The protein below binds the small molecule below.
Small molecule (SMILES): CC[C@H](C)[C@H](NC(=O)[C@H](CCCN=C(N)N)NC(=O)[C@H](CCCN=C(N)N)NC(=O)[C@H](C)NC(=O)[C@H](CC(C)C)NC(=O)[C@H](CCCN=C(N)N)NC(=O)[C@H](C)NC(=O)[C@H](Cc1cccc2ccccc12)NC(=O)[C@H](CCCCN)NC(=O)[C@H](CCC(=O)O)NC(C)=O)C(=O)N[C@@H](C)C(N)=O

Binding-site contacts:
Ligand atom O contacts residue ARG110 of chain 1.F at 3.4 Å.
Ligand atom NH2 contacts residue ASP56 of chain 1.F at 2.8 Å (salt-bridge).
Ligand atom CD1 contacts residue THR95 of chain 1.F at 4.0 Å.
Ligand atom CB contacts residue VAL96 of chain 1.F at 3.7 Å (hydrophobic).
Ligand atom CE2 contacts residue VAL94 of chain 1.F at 4.0 Å (hydrophobic).
Ligand atom CD3 contacts residue TYR114 of chain 1.F at 3.6 Å (hydrophobic).
Ligand atom NH1 contacts residue GLU51 of chain 1.F at 4.0 Å.
Ligand atom CE contacts residue ASP90 of chain 1.F at 3.3 Å.
Ligand atom CB contacts residue TYR114 of chain 1.F at 3.9 Å (hydrophobic).
Ligand atom CB contacts residue ALA50 of chain 1.F at 3.3 Å (hydrophobic).
Ligand atom CG contacts residue ALA50 of chain 1.F at 3.9 Å (hydrophobic).
Ligand atom CZ2 contacts residue VAL94 of chain 1.F at 3.5 Å (hydrophobic).
Ligand atom CD1 contacts residue TYR114 of chain 1.F at 3.7 Å (hydrophobic).
Ligand atom CZ contacts residue GLU53 of chain 1.F at 3.9 Å.
Ligand atom N contacts residue PHE151 of chain 1.F at 3.6 Å.
Ligand atom CE3 contacts residue VAL94 of chain 1.F at 3.7 Å (hydrophobic).
Ligand atom NH1 contacts residue VAL47 of chain 1.F at 3.8 Å.
Ligand atom NZ contacts residue ASP90 of chain 1.F at 3.2 Å (salt-bridge).
Ligand atom CB contacts residue TYR114 of chain 1.F at 4.0 Å (hydrophobic).
Ligand atom CD1 contacts residue VAL96 of chain 1.F at 3.6 Å (hydrophobic).
Ligand atom NH2 contacts residue GLU53 of chain 1.F at 3.6 Å.
Ligand atom O contacts residue ARG110 of chain 1.F at 4.0 Å.
Ligand atom CG2 contacts residue ARG147 of chain 1.F at 3.2 Å.
Ligand atom CG contacts residue ALA50 of chain 1.F at 3.9 Å (hydrophobic).
Ligand atom CD contacts residue ALA50 of chain 1.F at 3.4 Å (hydrophobic).
Ligand atom CG1 contacts residue VAL96 of chain 1.F at 3.4 Å (hydrophobic).
Ligand atom CD2 contacts residue VAL96 of chain 1.F at 3.7 Å (hydrophobic).
Ligand atom NH1 contacts residue ASP56 of chain 1.F at 3.0 Å (salt-bridge).
Ligand atom O contacts residue THR149 of chain 1.F at 3.5 Å (h-bond).
Ligand atom C contacts residue ARG110 of chain 1.F at 3.9 Å.
Ligand atom CD2 contacts residue ALA50 of chain 1.F at 3.6 Å (hydrophobic).
Ligand atom O contacts residue LEU98 of chain 1.F at 4.0 Å.
Ligand atom N contacts residue THR149 of chain 1.F at 3.7 Å.
Ligand atom CZ contacts residue ASP56 of chain 1.F at 3.5 Å.
Ligand atom O contacts residue ARG110 of chain 1.F at 2.8 Å (salt-bridge).
Ligand atom CA contacts residue TYR114 of chain 1.F at 3.8 Å (hydrophobic).
Ligand atom NZ contacts residue VAL94 of chain 1.F at 3.3 Å (h-bond).
Ligand atom N contacts residue TYR114 of chain 1.F at 3.9 Å.
Ligand atom CG contacts residue ALA50 of chain 1.F at 3.8 Å (hydrophobic).
Ligand atom CD contacts residue VAL94 of chain 1.F at 3.8 Å (hydrophobic).

Sequence of chain 1.F:
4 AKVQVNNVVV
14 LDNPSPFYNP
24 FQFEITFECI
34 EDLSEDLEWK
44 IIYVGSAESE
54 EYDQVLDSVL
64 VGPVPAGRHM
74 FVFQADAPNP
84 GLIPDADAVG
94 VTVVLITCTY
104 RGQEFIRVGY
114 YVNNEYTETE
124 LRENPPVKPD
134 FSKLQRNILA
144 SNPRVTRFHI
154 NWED